Sequence of chain 43.C:
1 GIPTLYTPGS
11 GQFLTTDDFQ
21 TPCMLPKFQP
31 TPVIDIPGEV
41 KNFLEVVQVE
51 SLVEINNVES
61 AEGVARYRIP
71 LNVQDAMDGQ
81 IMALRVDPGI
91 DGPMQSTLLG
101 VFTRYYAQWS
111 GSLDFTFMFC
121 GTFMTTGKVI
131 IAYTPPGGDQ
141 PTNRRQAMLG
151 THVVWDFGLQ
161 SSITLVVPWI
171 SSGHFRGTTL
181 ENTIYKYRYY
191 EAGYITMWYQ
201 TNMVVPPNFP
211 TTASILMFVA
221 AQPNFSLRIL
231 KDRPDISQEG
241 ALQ

Binding-site contacts:
Ligand atom O contacts residue SER96 of chain 43.C at 3.6 Å.
Ligand atom C contacts residue PHE264 of chain 43.A at 3.8 Å (hydrophobic).
Ligand atom CA contacts residue MET247 of chain 43.A at 4.1 Å (hydrophobic).
Ligand atom N contacts residue PHE264 of chain 43.A at 3.5 Å (h-bond).
Ligand atom O contacts residue CYS1 of chain 43.E at 3.7 Å.
Ligand atom O contacts residue GLN95 of chain 43.C at 3.3 Å (h-bond).
Ligand atom C contacts residue ASP235 of chain 43.C at 4.0 Å.
Ligand atom OXT contacts residue ASP235 of chain 43.C at 2.9 Å (salt-bridge).
Ligand atom O contacts residue ASP235 of chain 43.C at 4.5 Å.
Ligand atom CA contacts residue CYS1 of chain 43.E at 2.4 Å (hydrophobic).
Ligand atom N contacts residue MET247 of chain 43.A at 3.8 Å.
Ligand atom C contacts residue GLN95 of chain 43.C at 3.1 Å.
Ligand atom C contacts residue CYS1 of chain 43.E at 2.8 Å (hydrophobic).
Ligand atom O contacts residue MET247 of chain 43.A at 3.4 Å (h-bond).
Ligand atom OXT contacts residue CYS1 of chain 43.E at 2.7 Å (h-bond).
Ligand atom N contacts residue CYS1 of chain 43.E at 1.3 Å.
Ligand atom C contacts residue MET247 of chain 43.A at 3.9 Å (hydrophobic).
Ligand atom CA contacts residue PHE264 of chain 43.A at 3.1 Å (hydrophobic).
Ligand atom OXT contacts residue PHE264 of chain 43.A at 4.2 Å.
Ligand atom OXT contacts residue GLN95 of chain 43.C at 2.7 Å (h-bond).
Ligand atom O contacts residue PHE264 of chain 43.A at 3.9 Å.
Ligand atom CA contacts residue GLN95 of chain 43.C at 4.2 Å.
Ligand atom CA contacts residue CYS265 of chain 43.A at 4.4 Å (hydrophobic).

A protein and the small-molecule ligand that binds it are described below.
Small molecule (SMILES): NCC(=O)O

Sequence of chain 43.A:
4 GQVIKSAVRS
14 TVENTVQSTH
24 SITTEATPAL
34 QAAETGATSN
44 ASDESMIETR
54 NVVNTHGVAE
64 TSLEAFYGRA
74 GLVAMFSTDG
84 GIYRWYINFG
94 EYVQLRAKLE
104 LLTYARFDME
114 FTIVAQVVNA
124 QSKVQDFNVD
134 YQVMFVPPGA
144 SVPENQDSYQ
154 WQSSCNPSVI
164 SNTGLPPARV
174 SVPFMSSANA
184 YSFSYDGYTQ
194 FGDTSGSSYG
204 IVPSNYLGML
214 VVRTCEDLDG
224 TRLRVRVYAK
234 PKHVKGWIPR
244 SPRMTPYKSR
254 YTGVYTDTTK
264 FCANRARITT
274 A